A protein and the small-molecule ligand that binds it are described below.
Small molecule (SMILES): CC(=O)N[C@@H]1[C@@H](O)[C@H](O)[C@@H](CO)O[C@H]1O

Binding-site contacts:
Ligand atom C8 contacts residue ASN572 of chain 1.G at 4.2 Å.
Ligand atom N2 contacts residue ASN572 of chain 1.G at 4.2 Å.
Ligand atom C7 contacts residue ASN572 of chain 1.G at 4.1 Å.
Ligand atom C1 contacts residue ASN572 of chain 1.G at 4.0 Å.
Ligand atom O7 contacts residue ASN572 of chain 1.G at 4.4 Å.

Sequence of chain 1.G:
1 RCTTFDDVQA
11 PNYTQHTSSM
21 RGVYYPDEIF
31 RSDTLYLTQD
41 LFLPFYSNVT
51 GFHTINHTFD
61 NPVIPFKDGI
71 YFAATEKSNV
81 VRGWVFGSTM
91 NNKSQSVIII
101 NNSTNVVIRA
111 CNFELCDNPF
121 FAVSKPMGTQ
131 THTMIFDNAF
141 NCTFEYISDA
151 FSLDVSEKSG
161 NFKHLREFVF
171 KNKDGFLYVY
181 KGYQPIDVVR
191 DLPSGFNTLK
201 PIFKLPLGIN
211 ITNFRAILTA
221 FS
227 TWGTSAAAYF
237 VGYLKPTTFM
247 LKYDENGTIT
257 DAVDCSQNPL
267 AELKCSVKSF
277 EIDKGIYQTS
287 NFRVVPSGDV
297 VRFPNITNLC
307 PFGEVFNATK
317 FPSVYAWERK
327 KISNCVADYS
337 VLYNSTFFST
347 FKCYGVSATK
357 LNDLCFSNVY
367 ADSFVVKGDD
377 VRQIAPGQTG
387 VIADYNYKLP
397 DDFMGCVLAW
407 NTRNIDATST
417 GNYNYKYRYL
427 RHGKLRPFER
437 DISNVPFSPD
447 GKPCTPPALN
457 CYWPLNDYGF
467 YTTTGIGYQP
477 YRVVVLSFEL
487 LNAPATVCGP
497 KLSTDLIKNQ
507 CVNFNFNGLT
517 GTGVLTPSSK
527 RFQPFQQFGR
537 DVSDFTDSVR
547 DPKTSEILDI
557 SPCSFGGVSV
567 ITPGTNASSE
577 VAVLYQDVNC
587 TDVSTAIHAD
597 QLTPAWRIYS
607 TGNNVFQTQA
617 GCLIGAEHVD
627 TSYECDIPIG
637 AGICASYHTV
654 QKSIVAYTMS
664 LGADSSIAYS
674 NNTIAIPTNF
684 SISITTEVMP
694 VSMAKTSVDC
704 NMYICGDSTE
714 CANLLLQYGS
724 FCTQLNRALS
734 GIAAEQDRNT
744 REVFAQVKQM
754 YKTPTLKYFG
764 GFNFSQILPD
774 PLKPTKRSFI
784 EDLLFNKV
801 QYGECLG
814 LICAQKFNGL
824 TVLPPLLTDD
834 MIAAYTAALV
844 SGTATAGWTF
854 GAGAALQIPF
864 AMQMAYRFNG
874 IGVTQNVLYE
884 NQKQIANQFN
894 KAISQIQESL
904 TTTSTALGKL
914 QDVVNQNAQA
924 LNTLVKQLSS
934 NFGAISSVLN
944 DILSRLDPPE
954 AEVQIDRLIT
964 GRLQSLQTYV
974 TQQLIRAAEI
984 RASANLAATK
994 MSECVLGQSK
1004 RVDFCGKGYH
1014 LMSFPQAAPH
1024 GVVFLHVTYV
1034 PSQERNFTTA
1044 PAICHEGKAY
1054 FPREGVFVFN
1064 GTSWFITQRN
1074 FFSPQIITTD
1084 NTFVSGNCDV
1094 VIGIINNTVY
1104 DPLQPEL